Binding-site contacts:
Ligand atom O18 contacts residue HIS119 of chain 1.A at 3.6 Å (h-bond).
Ligand atom O18 contacts residue ZN1 of chain 1.B at 3.2 Å.
Ligand atom C3 contacts residue THR199 of chain 1.A at 3.2 Å.
Ligand atom O19 contacts residue SER196 of chain 1.A at 4.2 Å.
Ligand atom O18 contacts residue HIS94 of chain 1.A at 3.4 Å.
Ligand atom N17 contacts residue THR199 of chain 1.A at 4.1 Å.
Ligand atom C12 contacts residue LEU197 of chain 1.A at 3.8 Å (hydrophobic).
Ligand atom O15 contacts residue GLN92 of chain 1.A at 3.6 Å.
Ligand atom N17 contacts residue HIS119 of chain 1.A at 3.6 Å (h-bond).
Ligand atom C16 contacts residue LEU197 of chain 1.A at 3.7 Å (hydrophobic).
Ligand atom S1 contacts residue HIS119 of chain 1.A at 4.1 Å.
Ligand atom S1 contacts residue ZN1 of chain 1.B at 3.2 Å.
Ligand atom O15 contacts residue VAL121 of chain 1.A at 3.3 Å.
Ligand atom O14 contacts residue PHE130 of chain 1.A at 3.4 Å.
Ligand atom C4 contacts residue THR199 of chain 1.A at 3.1 Å.
Ligand atom N17 contacts residue ZN1 of chain 1.B at 2.1 Å.
Ligand atom C11 contacts residue LEU197 of chain 1.A at 4.0 Å (hydrophobic).
Ligand atom O14 contacts residue LEU140 of chain 1.A at 3.5 Å.
Ligand atom C2 contacts residue LEU197 of chain 1.A at 4.1 Å (hydrophobic).
Ligand atom N13 contacts residue VAL121 of chain 1.A at 3.9 Å.
Ligand atom O19 contacts residue TRP208 of chain 1.A at 3.7 Å.
Ligand atom C11 contacts residue PHE130 of chain 1.A at 4.2 Å (hydrophobic).
Ligand atom S1 contacts residue THR198 of chain 1.A at 4.0 Å.
Ligand atom N13 contacts residue PHE130 of chain 1.A at 3.6 Å.
Ligand atom C16 contacts residue VAL121 of chain 1.A at 3.9 Å (hydrophobic).
Ligand atom S1 contacts residue HIS94 of chain 1.A at 3.8 Å.
Ligand atom N17 contacts residue HIS96 of chain 1.A at 3.4 Å (h-bond).
Ligand atom O8 contacts residue ASN67 of chain 1.A at 4.0 Å.
Ligand atom O19 contacts residue THR198 of chain 1.A at 3.0 Å (h-bond).
Ligand atom O18 contacts residue VAL121 of chain 1.A at 3.6 Å.
Ligand atom N17 contacts residue THR198 of chain 1.A at 3.0 Å (h-bond).
Ligand atom O18 contacts residue VAL142 of chain 1.A at 3.7 Å.
Ligand atom O19 contacts residue LEU197 of chain 1.A at 3.4 Å.
Ligand atom O8 contacts residue GLN92 of chain 1.A at 3.6 Å (h-bond).
Ligand atom O14 contacts residue LEU197 of chain 1.A at 3.1 Å.
Ligand atom O19 contacts residue ZN1 of chain 1.B at 4.2 Å.
Ligand atom N13 contacts residue LEU197 of chain 1.A at 3.8 Å.
Ligand atom C2 contacts residue HIS94 of chain 1.A at 4.0 Å.
Ligand atom O15 contacts residue PHE130 of chain 1.A at 3.3 Å.
Ligand atom N17 contacts residue HIS94 of chain 1.A at 3.1 Å (h-bond).

Sequence of chain 1.A:
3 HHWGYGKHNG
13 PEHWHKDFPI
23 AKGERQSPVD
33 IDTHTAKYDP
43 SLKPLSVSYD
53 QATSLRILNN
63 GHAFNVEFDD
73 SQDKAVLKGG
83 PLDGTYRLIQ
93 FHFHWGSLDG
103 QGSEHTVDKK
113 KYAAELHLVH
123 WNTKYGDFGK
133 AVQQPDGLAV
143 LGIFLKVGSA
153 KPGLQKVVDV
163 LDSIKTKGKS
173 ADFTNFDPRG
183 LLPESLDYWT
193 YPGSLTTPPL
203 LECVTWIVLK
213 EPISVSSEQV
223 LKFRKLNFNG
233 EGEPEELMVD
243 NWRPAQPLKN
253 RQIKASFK

A protein and the small-molecule ligand that binds it are described below.
Small molecule (SMILES): NS(=O)(=O)c1ccc(N2CCCC2=O)c([N+](=O)[O-])c1